Binding-site contacts:
Ligand atom PG contacts residue MG1 of chain 1.E at 3.7 Å.
Ligand atom O2B contacts residue LYS57 of chain 1.A at 3.3 Å (salt-bridge).
Ligand atom O1G contacts residue SER54 of chain 1.A at 3.3 Å (h-bond).
Ligand atom O3A contacts residue SER54 of chain 1.A at 3.4 Å.
Ligand atom C2 contacts residue VAL25 of chain 1.A at 3.6 Å (hydrophobic).
Ligand atom N6 contacts residue LYS27 of chain 1.A at 3.7 Å.
Ligand atom O1A contacts residue GLY56 of chain 1.A at 2.9 Å (h-bond).
Ligand atom O2A contacts residue THR58 of chain 1.A at 2.6 Å (h-bond).
Ligand atom N7 contacts residue GLY56 of chain 1.A at 3.5 Å.
Ligand atom PB contacts residue MG1 of chain 1.E at 4.0 Å.
Ligand atom N1 contacts residue VAL25 of chain 1.A at 3.9 Å.
Ligand atom O1B contacts residue ALA55 of chain 1.A at 3.7 Å.
Ligand atom O2B contacts residue MG1 of chain 1.E at 3.9 Å.
Ligand atom O1A contacts residue ALA55 of chain 1.A at 3.6 Å.
Ligand atom N1 contacts residue LYS27 of chain 1.A at 3.2 Å (salt-bridge).
Ligand atom N7 contacts residue GLN32 of chain 1.A at 3.6 Å.
Ligand atom C8 contacts residue GLY56 of chain 1.A at 3.6 Å.
Ligand atom O1G contacts residue LYS57 of chain 1.A at 3.3 Å (salt-bridge).
Ligand atom O1B contacts residue SER54 of chain 1.A at 3.4 Å (h-bond).
Ligand atom C5' contacts residue ASN387 of chain 1.A at 3.9 Å.
Ligand atom N3B contacts residue MG1 of chain 1.E at 3.4 Å.
Ligand atom O3G contacts residue THR53 of chain 1.A at 3.6 Å.
Ligand atom C2 contacts residue LYS27 of chain 1.A at 4.0 Å.
Ligand atom O1B contacts residue GLY56 of chain 1.A at 3.9 Å.
Ligand atom PA contacts residue GLY56 of chain 1.A at 4.0 Å.
Ligand atom C6 contacts residue LYS27 of chain 1.A at 4.0 Å.
Ligand atom PB contacts residue SER54 of chain 1.A at 4.1 Å.
Ligand atom O1G contacts residue THR53 of chain 1.A at 3.0 Å (h-bond).
Ligand atom N6 contacts residue MET28 of chain 1.A at 4.0 Å.
Ligand atom O2G contacts residue MG1 of chain 1.E at 2.9 Å.
Ligand atom N6 contacts residue LEU59 of chain 1.A at 3.3 Å.
Ligand atom O5' contacts residue ASN387 of chain 1.A at 3.9 Å.
Ligand atom C6 contacts residue GLN32 of chain 1.A at 4.0 Å.
Ligand atom N6 contacts residue GLN32 of chain 1.A at 2.8 Å (h-bond).
Ligand atom O2B contacts residue GLY56 of chain 1.A at 4.0 Å.
Ligand atom PG contacts residue THR53 of chain 1.A at 4.0 Å.
Ligand atom PB contacts residue LYS57 of chain 1.A at 4.1 Å.
Ligand atom O1A contacts residue SER54 of chain 1.A at 3.6 Å.
Ligand atom O2B contacts residue THR58 of chain 1.A at 3.1 Å (h-bond).
Ligand atom O1B contacts residue LYS57 of chain 1.A at 3.3 Å (salt-bridge).

Sequence of chain 1.A:
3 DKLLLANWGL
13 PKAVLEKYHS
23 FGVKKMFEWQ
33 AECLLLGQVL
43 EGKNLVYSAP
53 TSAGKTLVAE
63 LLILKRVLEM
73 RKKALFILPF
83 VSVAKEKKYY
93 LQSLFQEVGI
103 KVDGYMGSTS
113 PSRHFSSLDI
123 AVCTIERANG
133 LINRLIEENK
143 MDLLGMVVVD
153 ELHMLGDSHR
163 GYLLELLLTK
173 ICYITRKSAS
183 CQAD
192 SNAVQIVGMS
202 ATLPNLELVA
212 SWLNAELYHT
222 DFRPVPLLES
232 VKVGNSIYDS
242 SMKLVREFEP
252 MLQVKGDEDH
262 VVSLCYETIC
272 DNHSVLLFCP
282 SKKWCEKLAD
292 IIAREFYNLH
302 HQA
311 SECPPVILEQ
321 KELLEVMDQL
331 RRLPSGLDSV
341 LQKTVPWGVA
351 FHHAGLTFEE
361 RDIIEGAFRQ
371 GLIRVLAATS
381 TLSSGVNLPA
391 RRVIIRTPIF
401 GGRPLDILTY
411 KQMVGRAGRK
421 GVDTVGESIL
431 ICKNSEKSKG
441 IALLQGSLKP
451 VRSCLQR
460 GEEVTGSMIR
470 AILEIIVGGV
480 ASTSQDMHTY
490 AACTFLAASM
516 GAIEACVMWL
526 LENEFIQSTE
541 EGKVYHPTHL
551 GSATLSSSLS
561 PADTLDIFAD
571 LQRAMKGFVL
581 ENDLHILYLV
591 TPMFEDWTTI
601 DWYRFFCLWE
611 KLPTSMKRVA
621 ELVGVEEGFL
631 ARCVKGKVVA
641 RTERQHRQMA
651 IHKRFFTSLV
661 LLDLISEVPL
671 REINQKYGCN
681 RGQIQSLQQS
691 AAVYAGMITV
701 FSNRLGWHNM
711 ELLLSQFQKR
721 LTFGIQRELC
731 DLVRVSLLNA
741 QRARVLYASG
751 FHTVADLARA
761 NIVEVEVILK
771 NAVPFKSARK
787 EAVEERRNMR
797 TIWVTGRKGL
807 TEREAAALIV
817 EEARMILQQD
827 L

The protein below binds the small molecule below.
Small molecule (SMILES): Nc1ncnc2c1ncn2[C@@H]1O[C@H](CO[P](=O)(O)O[P](=O)(O)NP(=O)(O)O)[C@@H](O)[C@H]1O